Binding-site contacts:
Ligand atom C3 contacts residue THR1100 of chain 1.D at 3.6 Å.
Ligand atom C1 contacts residue ASN1098 of chain 1.D at 1.5 Å.
Ligand atom C7 contacts residue THR1100 of chain 1.D at 4.0 Å.
Ligand atom O7 contacts residue HIS1101 of chain 1.D at 3.8 Å.
Ligand atom C1 contacts residue HIS1101 of chain 1.D at 4.2 Å.
Ligand atom C2 contacts residue THR1100 of chain 1.D at 3.6 Å.
Ligand atom C3 contacts residue HIS1101 of chain 1.D at 4.3 Å.
Ligand atom O7 contacts residue ASN1098 of chain 1.D at 3.6 Å.
Ligand atom C5 contacts residue PHE1103 of chain 1.D at 4.2 Å (hydrophobic).
Ligand atom C8 contacts residue HIS1101 of chain 1.D at 3.8 Å.
Ligand atom C5 contacts residue ASN1098 of chain 1.D at 3.8 Å.
Ligand atom C1 contacts residue PHE1103 of chain 1.D at 4.1 Å (hydrophobic).
Ligand atom C5 contacts residue HIS1101 of chain 1.D at 4.0 Å.
Ligand atom O5 contacts residue PHE1103 of chain 1.D at 3.6 Å.
Ligand atom C1 contacts residue THR1100 of chain 1.D at 3.7 Å.
Ligand atom C8 contacts residue ASN1098 of chain 1.D at 3.0 Å.
Ligand atom C2 contacts residue ASN1098 of chain 1.D at 2.5 Å.
Ligand atom C3 contacts residue ASN1098 of chain 1.D at 3.9 Å.
Ligand atom C8 contacts residue THR1100 of chain 1.D at 3.9 Å.
Ligand atom O3 contacts residue THR1100 of chain 1.D at 4.2 Å.
Ligand atom C6 contacts residue PHE1103 of chain 1.D at 4.1 Å (hydrophobic).
Ligand atom O5 contacts residue HIS1101 of chain 1.D at 4.5 Å.
Ligand atom C8 contacts residue GLY1099 of chain 1.D at 4.2 Å.
Ligand atom N2 contacts residue ASN1098 of chain 1.D at 2.9 Å (h-bond).
Ligand atom C7 contacts residue HIS1101 of chain 1.D at 4.2 Å.
Ligand atom C4 contacts residue ASN1098 of chain 1.D at 4.3 Å.
Ligand atom N2 contacts residue THR1100 of chain 1.D at 3.0 Å (h-bond).
Ligand atom C7 contacts residue ASN1098 of chain 1.D at 3.4 Å.
Ligand atom O4 contacts residue HIS1101 of chain 1.D at 4.4 Å.
Ligand atom O5 contacts residue ASN1098 of chain 1.D at 2.4 Å (h-bond).

Sequence of chain 1.D:
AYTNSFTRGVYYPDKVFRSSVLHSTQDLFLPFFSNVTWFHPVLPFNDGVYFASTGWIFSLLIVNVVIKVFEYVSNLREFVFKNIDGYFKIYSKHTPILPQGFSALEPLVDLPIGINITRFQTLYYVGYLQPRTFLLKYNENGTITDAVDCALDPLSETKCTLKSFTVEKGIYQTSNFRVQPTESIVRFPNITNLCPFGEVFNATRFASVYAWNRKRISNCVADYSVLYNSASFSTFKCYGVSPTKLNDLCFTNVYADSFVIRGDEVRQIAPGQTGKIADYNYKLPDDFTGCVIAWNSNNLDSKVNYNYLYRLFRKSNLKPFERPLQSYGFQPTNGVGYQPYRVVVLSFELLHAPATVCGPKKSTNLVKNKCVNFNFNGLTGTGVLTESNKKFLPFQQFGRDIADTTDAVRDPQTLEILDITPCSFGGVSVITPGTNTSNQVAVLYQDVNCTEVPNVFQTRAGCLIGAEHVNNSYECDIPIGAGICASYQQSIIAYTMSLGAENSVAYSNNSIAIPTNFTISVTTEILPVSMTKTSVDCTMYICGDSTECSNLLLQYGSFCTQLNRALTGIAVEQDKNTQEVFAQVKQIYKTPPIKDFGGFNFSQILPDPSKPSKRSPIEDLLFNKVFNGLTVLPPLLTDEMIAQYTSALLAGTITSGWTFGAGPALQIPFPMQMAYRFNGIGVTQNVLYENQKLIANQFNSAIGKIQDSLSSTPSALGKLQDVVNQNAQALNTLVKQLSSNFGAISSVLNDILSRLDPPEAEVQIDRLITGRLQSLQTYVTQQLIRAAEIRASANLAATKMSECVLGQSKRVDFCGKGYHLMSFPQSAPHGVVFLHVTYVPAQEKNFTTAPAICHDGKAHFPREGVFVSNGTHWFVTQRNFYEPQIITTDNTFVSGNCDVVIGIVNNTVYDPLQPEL

A protein and the small-molecule ligand that binds it are described below.
Small molecule (SMILES): CC(=O)N[C@H]1[C@H](O[C@H]2[C@H](O)[C@@H](NC(C)=O)CO[C@@H]2CO)O[C@H](CO)[C@@H](O)[C@@H]1O